The protein below binds the small molecule below.
Small molecule (SMILES): O=C1CC[C@H](N2C(=O)c3ccccc3C2=O)C(=O)N1

Sequence of chain 1.B:
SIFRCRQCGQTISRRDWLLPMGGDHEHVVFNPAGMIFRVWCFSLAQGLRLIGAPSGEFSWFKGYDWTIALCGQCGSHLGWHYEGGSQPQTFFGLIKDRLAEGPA

Binding-site contacts:
Ligand atom O01 contacts residue PHE78 of chain 1.B at 3.6 Å (h-bond).
Ligand atom C19 contacts residue ASN51 of chain 1.B at 3.4 Å.
Ligand atom O05 contacts residue PHE78 of chain 1.B at 3.9 Å.
Ligand atom C07 contacts residue TRP100 of chain 1.B at 3.7 Å (hydrophobic).
Ligand atom C04 contacts residue TRP86 of chain 1.B at 4.0 Å (hydrophobic).
Ligand atom C06 contacts residue TYR102 of chain 1.B at 3.6 Å (hydrophobic).
Ligand atom C06 contacts residue TRP86 of chain 1.B at 3.7 Å (hydrophobic).
Ligand atom C04 contacts residue PHE78 of chain 1.B at 3.8 Å (hydrophobic).
Ligand atom N03 contacts residue SER79 of chain 1.B at 4.2 Å.
Ligand atom N09 contacts residue ASN51 of chain 1.B at 4.1 Å.
Ligand atom C08 contacts residue TRP100 of chain 1.B at 4.2 Å (hydrophobic).
Ligand atom C04 contacts residue TYR102 of chain 1.B at 3.4 Å (hydrophobic).
Ligand atom C06 contacts residue TRP80 of chain 1.B at 4.0 Å (hydrophobic).
Ligand atom C08 contacts residue TRP80 of chain 1.B at 4.1 Å (hydrophobic).
Ligand atom C06 contacts residue TRP100 of chain 1.B at 3.6 Å (hydrophobic).
Ligand atom C04 contacts residue SER79 of chain 1.B at 4.1 Å.
Ligand atom O16 contacts residue PHE78 of chain 1.B at 3.6 Å.
Ligand atom O01 contacts residue ASN51 of chain 1.B at 3.3 Å.
Ligand atom C02 contacts residue TRP80 of chain 1.B at 3.6 Å (hydrophobic).
Ligand atom C4 contacts residue PRO52 of chain 1.B at 4.0 Å (hydrophobic).
Ligand atom O05 contacts residue TYR102 of chain 1.B at 2.8 Å (h-bond).
Ligand atom C3 contacts residue ASN51 of chain 1.B at 3.4 Å.
Ligand atom C4 contacts residue TRP86 of chain 1.B at 4.1 Å (hydrophobic).
Ligand atom C13 contacts residue PRO52 of chain 1.B at 4.1 Å (hydrophobic).
Ligand atom C07 contacts residue TRP86 of chain 1.B at 3.4 Å (hydrophobic).
Ligand atom O05 contacts residue TRP80 of chain 1.B at 2.9 Å (h-bond).
Ligand atom O05 contacts residue TRP86 of chain 1.B at 4.0 Å.
Ligand atom N03 contacts residue PHE78 of chain 1.B at 2.9 Å (h-bond).
Ligand atom O05 contacts residue SER79 of chain 1.B at 3.5 Å.
Ligand atom N03 contacts residue TRP80 of chain 1.B at 3.2 Å.
Ligand atom O01 contacts residue PRO52 of chain 1.B at 3.5 Å.
Ligand atom O16 contacts residue GLU77 of chain 1.B at 3.6 Å (salt-bridge).
Ligand atom O18 contacts residue TRP100 of chain 1.B at 3.8 Å.
Ligand atom C02 contacts residue ASN51 of chain 1.B at 4.2 Å.
Ligand atom C14 contacts residue ASN51 of chain 1.B at 3.6 Å.
Ligand atom O16 contacts residue TRP86 of chain 1.B at 3.3 Å.
Ligand atom C02 contacts residue PHE78 of chain 1.B at 3.6 Å (hydrophobic).
Ligand atom C04 contacts residue TRP80 of chain 1.B at 3.4 Å (hydrophobic).
Ligand atom O01 contacts residue TRP80 of chain 1.B at 3.6 Å.
Ligand atom O18 contacts residue ASN51 of chain 1.B at 3.1 Å (h-bond).